This small molecule binds to this protein.
Small molecule (SMILES): O=C(CC(O)(CC(=O)NCCCCNCCCNC(=O)c1ccc(O)c(O)c1)C(=O)O)NCCCCNCCCNC(=O)c1ccc(O)c(O)c1

Sequence of chain 1.C:
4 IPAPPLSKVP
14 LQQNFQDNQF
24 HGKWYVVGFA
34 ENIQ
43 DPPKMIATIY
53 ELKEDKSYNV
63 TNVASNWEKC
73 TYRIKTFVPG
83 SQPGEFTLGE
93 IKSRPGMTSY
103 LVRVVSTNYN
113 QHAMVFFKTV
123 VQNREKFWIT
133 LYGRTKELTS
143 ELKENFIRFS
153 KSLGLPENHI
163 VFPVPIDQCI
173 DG

Binding-site contacts:
Ligand atom CBP contacts residue ILE76 of chain 1.C at 3.1 Å (hydrophobic).
Ligand atom OBU contacts residue GA1 of chain 1.M at 2.0 Å.
Ligand atom CAU contacts residue TRP130 of chain 1.C at 3.2 Å (hydrophobic).
Ligand atom CAN contacts residue PHE32 of chain 1.C at 3.5 Å (hydrophobic).
Ligand atom CAA contacts residue TYR102 of chain 1.C at 3.5 Å (hydrophobic).
Ligand atom CAF contacts residue GA1 of chain 1.M at 3.0 Å.
Ligand atom OAY contacts residue TYR102 of chain 1.C at 3.5 Å.
Ligand atom CAV contacts residue TRP130 of chain 1.C at 3.4 Å (hydrophobic).
Ligand atom OBY contacts residue ARG96 of chain 1.C at 2.9 Å (salt-bridge).
Ligand atom CAF contacts residue LYS77 of chain 1.C at 3.3 Å.
Ligand atom OBX contacts residue GA1 of chain 1.M at 1.6 Å.
Ligand atom OAY contacts residue MET99 of chain 1.C at 3.1 Å.
Ligand atom CBQ contacts residue ARG96 of chain 1.C at 3.4 Å.
Ligand atom CAE contacts residue GA1 of chain 1.M at 3.0 Å.
Ligand atom OAG contacts residue GA1 of chain 1.M at 2.2 Å.
Ligand atom OAX contacts residue LYS128 of chain 1.C at 2.6 Å (salt-bridge).
Ligand atom CBQ contacts residue ILE76 of chain 1.C at 3.5 Å (hydrophobic).
Ligand atom CAM contacts residue PHE32 of chain 1.C at 3.4 Å (hydrophobic).
Ligand atom CBS contacts residue ARG96 of chain 1.C at 3.4 Å.
Ligand atom OBY contacts residue GA1 of chain 1.M at 2.5 Å.
Ligand atom OAG contacts residue LYS77 of chain 1.C at 3.2 Å (salt-bridge).
Ligand atom CAW contacts residue GA1 of chain 1.M at 3.6 Å.
Ligand atom CBR contacts residue ARG96 of chain 1.C at 3.3 Å.
Ligand atom NAT contacts residue TRP130 of chain 1.C at 3.2 Å.
Ligand atom OAG contacts residue TYR102 of chain 1.C at 2.8 Å (h-bond).
Ligand atom CAD contacts residue ASN64 of chain 1.C at 3.2 Å.
Ligand atom CBS contacts residue GA1 of chain 1.M at 2.9 Å.
Ligand atom CAF contacts residue TYR102 of chain 1.C at 3.5 Å (hydrophobic).
Ligand atom OAH contacts residue ASN64 of chain 1.C at 3.6 Å (h-bond).
Ligand atom CAV contacts residue TYR102 of chain 1.C at 3.5 Å (hydrophobic).
Ligand atom OAK contacts residue THR132 of chain 1.C at 3.5 Å.
Ligand atom CBR contacts residue GA1 of chain 1.M at 2.9 Å.
Ligand atom NAJ contacts residue ILE48 of chain 1.C at 3.6 Å.
Ligand atom CBW contacts residue GA1 of chain 1.M at 2.2 Å.
Ligand atom CAE contacts residue ASN64 of chain 1.C at 3.3 Å.
Ligand atom OAH contacts residue GA1 of chain 1.M at 2.1 Å.
Ligand atom OBV contacts residue LYS77 of chain 1.C at 2.7 Å (salt-bridge).
Ligand atom CAS contacts residue LYS128 of chain 1.C at 3.4 Å.
Ligand atom CAL contacts residue ILE48 of chain 1.C at 3.5 Å (hydrophobic).
Ligand atom OBV contacts residue GA1 of chain 1.M at 2.2 Å.